Sequence of chain 1.C:
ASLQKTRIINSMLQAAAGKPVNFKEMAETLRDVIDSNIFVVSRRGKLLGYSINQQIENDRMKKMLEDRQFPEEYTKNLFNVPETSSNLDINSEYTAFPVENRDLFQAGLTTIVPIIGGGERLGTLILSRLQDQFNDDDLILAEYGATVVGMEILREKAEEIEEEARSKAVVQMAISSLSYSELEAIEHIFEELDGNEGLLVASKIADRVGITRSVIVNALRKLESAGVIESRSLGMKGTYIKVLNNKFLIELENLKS

This protein binds this small molecule.
Small molecule (SMILES): CC[C@H](C)[C@H](N)C(=O)O

Binding-site contacts:
Ligand atom CG2 contacts residue ALA100 of chain 1.C at 3.3 Å (hydrophobic).
Ligand atom CG2 contacts residue PHE101 of chain 1.C at 3.3 Å (hydrophobic).
Ligand atom CG1 contacts residue TYR78 of chain 1.C at 3.9 Å (hydrophobic).
Ligand atom N contacts residue THR99 of chain 1.C at 3.0 Å (h-bond).
Ligand atom C contacts residue VAL103 of chain 1.C at 4.1 Å (hydrophobic).
Ligand atom CD1 contacts residue PHE74 of chain 1.C at 3.9 Å (hydrophobic).
Ligand atom C contacts residue PRO102 of chain 1.C at 4.5 Å (hydrophobic).
Ligand atom CA contacts residue THR99 of chain 1.C at 3.7 Å.
Ligand atom CG2 contacts residue ARG64 of chain 1.C at 4.1 Å.
Ligand atom CG2 contacts residue PRO102 of chain 1.C at 3.7 Å (hydrophobic).
Ligand atom CB contacts residue THR99 of chain 1.C at 3.7 Å.
Ligand atom O contacts residue VAL103 of chain 1.C at 3.1 Å (h-bond).
Ligand atom CD1 contacts residue MET68 of chain 1.C at 3.9 Å (hydrophobic).
Ligand atom CD1 contacts residue TYR78 of chain 1.C at 3.9 Å (hydrophobic).
Ligand atom CG2 contacts residue MET65 of chain 1.C at 3.4 Å (hydrophobic).
Ligand atom O contacts residue ARG64 of chain 1.C at 2.9 Å (salt-bridge).
Ligand atom CA contacts residue PHE101 of chain 1.C at 3.6 Å (hydrophobic).
Ligand atom N contacts residue PRO102 of chain 1.C at 4.5 Å.
Ligand atom CB contacts residue ALA100 of chain 1.C at 3.8 Å (hydrophobic).
Ligand atom CD1 contacts residue ALA100 of chain 1.C at 4.5 Å (hydrophobic).
Ligand atom C contacts residue PHE101 of chain 1.C at 4.1 Å (hydrophobic).
Ligand atom CG1 contacts residue PRO75 of chain 1.C at 4.2 Å (hydrophobic).
Ligand atom N contacts residue VAL103 of chain 1.C at 3.9 Å.
Ligand atom CG1 contacts residue MET68 of chain 1.C at 4.4 Å (hydrophobic).
Ligand atom C contacts residue ARG64 of chain 1.C at 3.5 Å.
Ligand atom O contacts residue PHE101 of chain 1.C at 3.7 Å.
Ligand atom N contacts residue PHE101 of chain 1.C at 2.6 Å (h-bond).
Ligand atom CB contacts residue PHE101 of chain 1.C at 3.7 Å (hydrophobic).
Ligand atom CD1 contacts residue PRO75 of chain 1.C at 3.9 Å (hydrophobic).
Ligand atom O contacts residue PRO102 of chain 1.C at 3.5 Å.
Ligand atom N contacts residue ALA100 of chain 1.C at 4.5 Å.
Ligand atom OXT contacts residue ARG64 of chain 1.C at 2.8 Å (salt-bridge).